The protein below binds the small molecule below.
Small molecule (SMILES): CC(C)([C@H](NC(=O)c1ccc(C#CC#CCCO)cc1)C(=O)NO)S(C)(=O)=O

Sequence of chain 1.A:
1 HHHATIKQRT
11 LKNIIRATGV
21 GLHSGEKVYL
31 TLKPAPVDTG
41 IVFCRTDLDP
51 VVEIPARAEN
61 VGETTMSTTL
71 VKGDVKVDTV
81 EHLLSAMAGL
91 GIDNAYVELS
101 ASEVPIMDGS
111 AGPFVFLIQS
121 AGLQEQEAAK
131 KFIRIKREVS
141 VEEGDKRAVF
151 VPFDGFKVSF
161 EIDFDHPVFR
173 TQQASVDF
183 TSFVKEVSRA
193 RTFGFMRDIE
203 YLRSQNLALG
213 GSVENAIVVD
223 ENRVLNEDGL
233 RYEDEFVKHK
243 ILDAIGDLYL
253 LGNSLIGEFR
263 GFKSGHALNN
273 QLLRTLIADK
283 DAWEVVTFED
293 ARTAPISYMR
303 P

Binding-site contacts:
Ligand atom C18 contacts residue MG1 of chain 1.B at 2.8 Å.
Ligand atom C contacts residue GLY213 of chain 1.A at 3.4 Å.
Ligand atom O4 contacts residue HIS82 of chain 1.A at 3.7 Å.
Ligand atom C15 contacts residue PHE195 of chain 1.A at 3.6 Å (hydrophobic).
Ligand atom O4 contacts residue MG1 of chain 1.B at 2.1 Å.
Ligand atom C10 contacts residue THR194 of chain 1.A at 3.3 Å.
Ligand atom C17 contacts residue MET66 of chain 1.A at 3.5 Å (hydrophobic).
Ligand atom N contacts residue THR194 of chain 1.A at 2.9 Å (h-bond).
Ligand atom N1 contacts residue MET66 of chain 1.A at 3.3 Å (h-bond).
Ligand atom O4 contacts residue ASP245 of chain 1.A at 3.3 Å (salt-bridge).
Ligand atom O5 contacts residue HIS268 of chain 1.A at 3.1 Å (h-bond).
Ligand atom C4 contacts residue ILE201 of chain 1.A at 3.7 Å (hydrophobic).
Ligand atom C3 contacts residue ILE201 of chain 1.A at 3.8 Å (hydrophobic).
Ligand atom C10 contacts residue LEU22 of chain 1.A at 3.7 Å (hydrophobic).
Ligand atom O4 contacts residue THR194 of chain 1.A at 2.6 Å (h-bond).
Ligand atom C16 contacts residue ASP245 of chain 1.A at 3.6 Å.
Ligand atom O5 contacts residue MG1 of chain 1.B at 2.2 Å.
Ligand atom N1 contacts residue MG1 of chain 1.B at 2.9 Å.
Ligand atom C18 contacts residue ASP245 of chain 1.A at 3.6 Å.
Ligand atom C7 contacts residue ALA210 of chain 1.A at 3.7 Å (hydrophobic).
Ligand atom O4 contacts residue HIS241 of chain 1.A at 3.0 Å (h-bond).
Ligand atom C10 contacts residue PHE195 of chain 1.A at 3.3 Å (hydrophobic).
Ligand atom O1 contacts residue HIS23 of chain 1.A at 3.4 Å.
Ligand atom C18 contacts residue THR194 of chain 1.A at 3.4 Å.
Ligand atom C2 contacts residue GLY213 of chain 1.A at 3.8 Å.
Ligand atom O5 contacts residue HIS82 of chain 1.A at 3.3 Å (h-bond).
Ligand atom C3 contacts residue GLY213 of chain 1.A at 3.7 Å.
Ligand atom O5 contacts residue GLU81 of chain 1.A at 2.5 Å (salt-bridge).
Ligand atom C13 contacts residue THR194 of chain 1.A at 3.6 Å.
Ligand atom O5 contacts residue ASP245 of chain 1.A at 3.1 Å (salt-bridge).
Ligand atom C9 contacts residue PHE195 of chain 1.A at 3.7 Å (hydrophobic).
Ligand atom O1 contacts residue MET66 of chain 1.A at 3.5 Å.
Ligand atom O contacts residue ILE201 of chain 1.A at 3.5 Å.
Ligand atom N1 contacts residue ASP245 of chain 1.A at 3.6 Å.
Ligand atom C11 contacts residue PHE195 of chain 1.A at 3.7 Å (hydrophobic).
Ligand atom C15 contacts residue THR194 of chain 1.A at 3.6 Å.
Ligand atom N1 contacts residue HIS268 of chain 1.A at 3.0 Å (h-bond).
Ligand atom C13 contacts residue MET66 of chain 1.A at 3.7 Å (hydrophobic).
Ligand atom C2 contacts residue VAL220 of chain 1.A at 3.7 Å (hydrophobic).
Ligand atom N1 contacts residue GLU81 of chain 1.A at 3.2 Å (salt-bridge).